The small molecule below binds the protein below.
Small molecule (SMILES): Cc1cn([C@H]2C[C@H](O[P](=O)(O)OC[C@H]3O[C@@H](n4ccc(N)nc4=O)C[C@@H]3O[P](=O)(O)OC[C@H]3O[C@@H](n4cnc5c(=O)nc(N)[nH]c54)C[C@@H]3O[P](=O)(O)OC[C@H]3O[C@@H](n4cnc5c(=O)nc(N)[nH]c54)C[C@@H]3O)[C@@H](CO[P](=O)(O)O[C@H]3C[C@H](n4cnc5c(=O)nc(N)[nH]c54)O[C@@H]3COP(=O)(O)O)O2)c(=O)[nH]c1=O

Binding-site contacts:
Ligand atom OP1 contacts residue GLY66 of chain 1.D at 2.8 Å (h-bond).
Ligand atom O6 contacts residue HIS34 of chain 1.D at 3.8 Å.
Ligand atom OP1 contacts residue ILE69 of chain 1.D at 3.0 Å (h-bond).
Ligand atom O5' contacts residue LYS35 of chain 1.D at 3.8 Å.
Ligand atom C5' contacts residue TYR39 of chain 1.D at 3.5 Å (hydrophobic).
Ligand atom C5' contacts residue GLY66 of chain 1.D at 3.6 Å.
Ligand atom C5' contacts residue GLY64 of chain 1.D at 3.2 Å.
Ligand atom P contacts residue GLY66 of chain 1.D at 3.7 Å.
Ligand atom OP2 contacts residue LYS68 of chain 1.D at 3.2 Å.
Ligand atom OP1 contacts residue LYS68 of chain 1.D at 3.6 Å (salt-bridge).
Ligand atom OP2 contacts residue GLY66 of chain 1.D at 3.6 Å.
Ligand atom OP2 contacts residue VAL65 of chain 1.D at 3.7 Å.
Ligand atom OP1 contacts residue THR67 of chain 1.D at 3.6 Å.
Ligand atom OP2 contacts residue THR67 of chain 1.D at 3.8 Å.
Ligand atom N1 contacts residue HIS34 of chain 1.D at 3.9 Å.
Ligand atom OP1 contacts residue LYS68 of chain 1.D at 3.8 Å.
Ligand atom OP2 contacts residue NA1 of chain 1.L at 3.7 Å.
Ligand atom C4' contacts residue GLY64 of chain 1.D at 3.3 Å.
Ligand atom P contacts residue VAL65 of chain 1.D at 3.8 Å.
Ligand atom C3' contacts residue GLY66 of chain 1.D at 3.8 Å.
Ligand atom P contacts residue LYS68 of chain 1.D at 3.9 Å.
Ligand atom P contacts residue LYS35 of chain 1.D at 3.8 Å.
Ligand atom OP1 contacts residue LEU62 of chain 1.D at 3.4 Å (h-bond).
Ligand atom N3 contacts residue ALA38 of chain 1.D at 3.4 Å.
Ligand atom P contacts residue LYS68 of chain 1.D at 3.9 Å.
Ligand atom O5' contacts residue GLY66 of chain 1.D at 3.6 Å.
Ligand atom P contacts residue NA1 of chain 1.L at 3.5 Å.
Ligand atom C3' contacts residue LYS68 of chain 1.D at 3.9 Å.
Ligand atom OP1 contacts residue VAL65 of chain 1.D at 3.3 Å (h-bond).
Ligand atom OP1 contacts residue PRO63 of chain 1.D at 3.7 Å.
Ligand atom P contacts residue ILE69 of chain 1.D at 3.9 Å.
Ligand atom OP2 contacts residue LYS35 of chain 1.D at 3.6 Å.
Ligand atom OP2 contacts residue LYS68 of chain 1.D at 3.1 Å (salt-bridge).
Ligand atom OP3 contacts residue LYS35 of chain 1.D at 2.9 Å (salt-bridge).
Ligand atom O3' contacts residue ILE69 of chain 1.D at 3.6 Å.
Ligand atom P contacts residue GLY64 of chain 1.D at 3.9 Å.
Ligand atom O3' contacts residue GLY64 of chain 1.D at 3.5 Å.
Ligand atom O4' contacts residue ALA38 of chain 1.D at 3.6 Å.
Ligand atom OP1 contacts residue GLY64 of chain 1.D at 2.9 Å (h-bond).
Ligand atom OP1 contacts residue NA1 of chain 1.L at 2.5 Å (h-bond).

Sequence of chain 1.D:
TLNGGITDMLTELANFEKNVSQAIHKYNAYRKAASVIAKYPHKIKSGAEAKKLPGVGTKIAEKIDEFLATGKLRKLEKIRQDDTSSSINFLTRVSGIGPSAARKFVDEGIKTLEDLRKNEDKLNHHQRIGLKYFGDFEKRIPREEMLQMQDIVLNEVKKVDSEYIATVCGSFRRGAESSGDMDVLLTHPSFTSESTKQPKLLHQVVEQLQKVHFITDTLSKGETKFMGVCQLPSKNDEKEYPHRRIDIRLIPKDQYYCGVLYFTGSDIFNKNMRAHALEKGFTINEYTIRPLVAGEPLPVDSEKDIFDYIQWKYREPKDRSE